Binding-site contacts:
Ligand atom O6 contacts residue ASN279 of chain 1.A at 4.5 Å.
Ligand atom C1 contacts residue ASN279 of chain 1.A at 1.4 Å.
Ligand atom C3 contacts residue ASN279 of chain 1.A at 3.8 Å.
Ligand atom N2 contacts residue ASN279 of chain 1.A at 2.9 Å (h-bond).
Ligand atom O7 contacts residue ASN279 of chain 1.A at 4.2 Å.
Ligand atom C2 contacts residue ASN279 of chain 1.A at 2.5 Å.
Ligand atom C5 contacts residue ASN279 of chain 1.A at 3.7 Å.
Ligand atom O5 contacts residue ASN279 of chain 1.A at 2.4 Å (h-bond).
Ligand atom C4 contacts residue ASN279 of chain 1.A at 4.2 Å.
Ligand atom C7 contacts residue ASN279 of chain 1.A at 3.8 Å.

Sequence of chain 1.A:
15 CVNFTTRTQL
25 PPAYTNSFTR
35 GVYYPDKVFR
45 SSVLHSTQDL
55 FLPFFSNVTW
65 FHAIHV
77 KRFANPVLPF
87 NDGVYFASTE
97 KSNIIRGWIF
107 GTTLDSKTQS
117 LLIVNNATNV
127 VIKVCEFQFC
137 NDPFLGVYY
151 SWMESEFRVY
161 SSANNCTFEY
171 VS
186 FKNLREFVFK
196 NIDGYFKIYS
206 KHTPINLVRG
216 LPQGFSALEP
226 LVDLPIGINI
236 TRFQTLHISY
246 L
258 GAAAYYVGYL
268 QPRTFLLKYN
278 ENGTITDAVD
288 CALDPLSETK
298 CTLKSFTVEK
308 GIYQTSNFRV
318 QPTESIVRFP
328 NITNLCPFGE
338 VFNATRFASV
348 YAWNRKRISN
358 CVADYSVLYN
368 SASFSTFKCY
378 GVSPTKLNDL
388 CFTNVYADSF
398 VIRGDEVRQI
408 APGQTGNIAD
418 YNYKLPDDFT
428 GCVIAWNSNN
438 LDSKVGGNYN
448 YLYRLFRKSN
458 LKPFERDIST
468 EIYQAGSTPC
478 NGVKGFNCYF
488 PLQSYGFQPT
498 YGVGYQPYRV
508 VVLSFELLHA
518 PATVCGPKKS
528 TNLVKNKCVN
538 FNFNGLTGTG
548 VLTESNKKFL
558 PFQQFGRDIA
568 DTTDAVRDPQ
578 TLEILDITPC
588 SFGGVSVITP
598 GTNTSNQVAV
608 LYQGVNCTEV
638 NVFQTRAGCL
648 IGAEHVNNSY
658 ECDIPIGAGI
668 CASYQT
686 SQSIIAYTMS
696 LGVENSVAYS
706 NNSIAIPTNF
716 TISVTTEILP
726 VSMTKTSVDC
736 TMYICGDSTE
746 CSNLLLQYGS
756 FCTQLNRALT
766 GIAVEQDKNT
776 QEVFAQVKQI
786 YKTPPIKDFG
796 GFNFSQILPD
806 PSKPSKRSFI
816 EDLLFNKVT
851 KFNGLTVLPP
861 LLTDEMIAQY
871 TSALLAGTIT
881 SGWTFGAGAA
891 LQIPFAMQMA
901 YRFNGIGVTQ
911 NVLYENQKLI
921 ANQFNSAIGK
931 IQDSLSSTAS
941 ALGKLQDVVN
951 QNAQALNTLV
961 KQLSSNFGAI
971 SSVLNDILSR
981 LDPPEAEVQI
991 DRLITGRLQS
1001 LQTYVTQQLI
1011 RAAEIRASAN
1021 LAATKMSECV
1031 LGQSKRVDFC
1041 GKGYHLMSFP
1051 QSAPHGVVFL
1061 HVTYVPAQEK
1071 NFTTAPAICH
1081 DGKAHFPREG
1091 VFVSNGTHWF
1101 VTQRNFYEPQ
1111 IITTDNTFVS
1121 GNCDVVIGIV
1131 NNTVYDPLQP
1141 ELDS

A protein and the small-molecule ligand that binds it are described below.
Small molecule (SMILES): CC(=O)N[C@@H]1[C@@H](O)[C@H](O)[C@@H](CO)O[C@H]1O